Binding-site contacts:
Ligand atom F2 contacts residue ALA169 of chain 4.A at 3.6 Å.
Ligand atom F2 contacts residue ALA145 of chain 4.A at 2.8 Å.
Ligand atom CM6 contacts residue ILE95 of chain 4.A at 3.9 Å (hydrophobic).
Ligand atom C2B contacts residue ILE95 of chain 4.A at 3.8 Å (hydrophobic).
Ligand atom CM6 contacts residue ILE119 of chain 4.A at 4.0 Å (hydrophobic).
Ligand atom F1 contacts residue VAL171 of chain 4.A at 3.8 Å.
Ligand atom N1A contacts residue LEU220 of chain 4.A at 3.3 Å.
Ligand atom F1 contacts residue MET182 of chain 4.A at 3.2 Å.
Ligand atom O1B contacts residue ILE119 of chain 4.A at 3.9 Å.
Ligand atom O1A contacts residue LEU220 of chain 4.A at 3.4 Å.
Ligand atom C4 contacts residue TYR193 of chain 4.A at 3.9 Å (hydrophobic).
Ligand atom CM2 contacts residue PHE147 of chain 4.A at 3.8 Å (hydrophobic).
Ligand atom CM2 contacts residue ILE95 of chain 4.A at 4.0 Å (hydrophobic).
Ligand atom C1B contacts residue ILE95 of chain 4.A at 3.6 Å (hydrophobic).
Ligand atom C5B contacts residue ILE119 of chain 4.A at 3.9 Å (hydrophobic).
Ligand atom C6B contacts residue ILE119 of chain 4.A at 3.8 Å (hydrophobic).
Ligand atom C2B contacts residue ILE184 of chain 4.A at 3.8 Å (hydrophobic).
Ligand atom N1A contacts residue ILE119 of chain 4.A at 3.8 Å.
Ligand atom N2 contacts residue THR97 of chain 4.A at 3.8 Å.
Ligand atom C3A contacts residue LEU220 of chain 4.A at 4.0 Å (hydrophobic).
Ligand atom N3A contacts residue ILE184 of chain 4.A at 3.9 Å.
Ligand atom C5 contacts residue TYR193 of chain 4.A at 4.0 Å (hydrophobic).
Ligand atom C3B contacts residue ILE184 of chain 4.A at 3.5 Å (hydrophobic).
Ligand atom N2 contacts residue PHE115 of chain 4.A at 3.7 Å.
Ligand atom CM2 contacts residue ILE217 of chain 4.A at 3.4 Å (hydrophobic).
Ligand atom F3 contacts residue PHE147 of chain 4.A at 3.5 Å.
Ligand atom C6B contacts residue ILE95 of chain 4.A at 4.0 Å (hydrophobic).
Ligand atom F3 contacts residue VAL24 of chain 4.C at 3.3 Å.
Ligand atom C4 contacts residue ILE217 of chain 4.A at 4.0 Å (hydrophobic).
Ligand atom O1A contacts residue ILE121 of chain 4.A at 3.8 Å.
Ligand atom O1 contacts residue THR97 of chain 4.A at 3.8 Å.
Ligand atom C1C contacts residue TYR193 of chain 4.A at 3.9 Å (hydrophobic).
Ligand atom N3A contacts residue PHE147 of chain 4.A at 3.9 Å.
Ligand atom O1 contacts residue PHE115 of chain 4.A at 3.4 Å.
Ligand atom F2 contacts residue PHE147 of chain 4.A at 3.8 Å.
Ligand atom CM2 contacts residue ILE184 of chain 4.A at 3.8 Å (hydrophobic).
Ligand atom CM6 contacts residue TRP93 of chain 4.A at 3.7 Å (hydrophobic).
Ligand atom F2 contacts residue VAL171 of chain 4.A at 3.9 Å.
Ligand atom C2A contacts residue LEU220 of chain 4.A at 3.8 Å (hydrophobic).
Ligand atom F3 contacts residue ALA169 of chain 4.A at 3.7 Å.

Sequence of chain 5.C:
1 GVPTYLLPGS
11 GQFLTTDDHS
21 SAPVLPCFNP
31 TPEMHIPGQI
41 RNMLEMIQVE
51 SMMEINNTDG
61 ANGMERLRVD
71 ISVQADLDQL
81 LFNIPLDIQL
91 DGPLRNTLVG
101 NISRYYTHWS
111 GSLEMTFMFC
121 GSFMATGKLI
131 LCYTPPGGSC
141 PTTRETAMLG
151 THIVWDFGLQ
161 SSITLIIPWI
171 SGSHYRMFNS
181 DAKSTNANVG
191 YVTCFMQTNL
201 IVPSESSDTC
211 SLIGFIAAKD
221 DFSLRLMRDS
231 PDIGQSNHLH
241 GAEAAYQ

Sequence of chain 4.A:
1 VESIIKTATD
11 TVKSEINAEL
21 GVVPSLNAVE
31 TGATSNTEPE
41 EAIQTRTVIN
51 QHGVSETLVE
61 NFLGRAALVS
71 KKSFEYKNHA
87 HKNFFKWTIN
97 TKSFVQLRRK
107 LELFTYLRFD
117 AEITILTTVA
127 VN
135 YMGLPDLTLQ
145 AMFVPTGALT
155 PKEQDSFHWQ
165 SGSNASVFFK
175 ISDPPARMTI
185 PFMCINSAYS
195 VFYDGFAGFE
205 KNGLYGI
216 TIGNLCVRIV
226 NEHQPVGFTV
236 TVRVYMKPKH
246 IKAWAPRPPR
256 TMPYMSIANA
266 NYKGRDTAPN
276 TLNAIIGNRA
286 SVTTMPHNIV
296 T

Sequence of chain 4.C:
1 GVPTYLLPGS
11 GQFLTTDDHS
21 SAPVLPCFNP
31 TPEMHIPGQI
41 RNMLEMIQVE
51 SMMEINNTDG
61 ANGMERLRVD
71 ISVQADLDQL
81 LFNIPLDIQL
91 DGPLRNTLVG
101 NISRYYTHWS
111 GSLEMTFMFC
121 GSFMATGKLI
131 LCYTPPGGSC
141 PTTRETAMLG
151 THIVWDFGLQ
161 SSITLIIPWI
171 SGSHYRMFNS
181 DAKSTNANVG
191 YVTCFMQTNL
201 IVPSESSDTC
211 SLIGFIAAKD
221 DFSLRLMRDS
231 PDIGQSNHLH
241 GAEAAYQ

The protein below binds the small molecule below.
Small molecule (SMILES): Cc1cc(CCCOc2c(C)cc(-c3noc(C(F)(F)F)n3)cc2C)on1